This protein binds this small molecule.
Small molecule (SMILES): CC(=O)N[C@H]1[C@H](O[C@H]2[C@H](O)[C@@H](NC(C)=O)CO[C@@H]2CO)O[C@H](CO)[C@@H](O[C@@H]2O[C@H](CO)[C@@H](O)[C@H](O[C@H]3O[C@H](CO)[C@@H](O)[C@H](O)[C@@H]3O)[C@@H]2O)[C@@H]1O

Binding-site contacts:
Ligand atom C5 contacts residue ASN82 of chain 1.B at 3.6 Å.
Ligand atom C8 contacts residue PHE88 of chain 1.B at 3.5 Å (hydrophobic).
Ligand atom O7 contacts residue ASP87 of chain 1.B at 3.4 Å.
Ligand atom C7 contacts residue VAL24 of chain 1.B at 3.4 Å (hydrophobic).
Ligand atom C2 contacts residue ASN82 of chain 1.B at 2.6 Å.
Ligand atom O5 contacts residue THR78 of chain 1.B at 4.4 Å.
Ligand atom N2 contacts residue ASP87 of chain 1.B at 4.2 Å.
Ligand atom C8 contacts residue SER21 of chain 1.B at 3.8 Å.
Ligand atom O6 contacts residue THR78 of chain 1.B at 3.3 Å.
Ligand atom C2 contacts residue SER21 of chain 1.B at 4.0 Å.
Ligand atom C6 contacts residue ASN82 of chain 1.B at 4.4 Å.
Ligand atom N2 contacts residue ASN82 of chain 1.B at 2.9 Å (h-bond).
Ligand atom C5 contacts residue THR78 of chain 1.B at 4.2 Å.
Ligand atom O7 contacts residue ASN82 of chain 1.B at 4.1 Å.
Ligand atom O6 contacts residue ASN82 of chain 1.B at 3.9 Å.
Ligand atom C7 contacts residue ASP87 of chain 1.B at 3.8 Å.
Ligand atom O7 contacts residue VAL24 of chain 1.B at 3.3 Å.
Ligand atom N2 contacts residue VAL24 of chain 1.B at 3.8 Å.
Ligand atom C1 contacts residue ASN82 of chain 1.B at 1.4 Å.
Ligand atom C2 contacts residue ASP87 of chain 1.B at 3.8 Å.
Ligand atom C8 contacts residue ASN82 of chain 1.B at 4.1 Å.
Ligand atom C7 contacts residue SER21 of chain 1.B at 4.0 Å.
Ligand atom C1 contacts residue ASP87 of chain 1.B at 3.6 Å.
Ligand atom C4 contacts residue ASN82 of chain 1.B at 4.3 Å.
Ligand atom O5 contacts residue ASN82 of chain 1.B at 2.4 Å (h-bond).
Ligand atom O5 contacts residue ASP87 of chain 1.B at 3.7 Å.
Ligand atom C6 contacts residue THR78 of chain 1.B at 4.2 Å.
Ligand atom C1 contacts residue SER21 of chain 1.B at 4.0 Å.
Ligand atom C7 contacts residue ASN82 of chain 1.B at 3.5 Å.
Ligand atom C8 contacts residue ASP87 of chain 1.B at 3.6 Å.
Ligand atom C8 contacts residue VAL24 of chain 1.B at 3.7 Å (hydrophobic).
Ligand atom C3 contacts residue ASN82 of chain 1.B at 3.9 Å.
Ligand atom N2 contacts residue SER21 of chain 1.B at 3.2 Å (h-bond).
Ligand atom O4 contacts residue VAL24 of chain 1.B at 3.9 Å.

Sequence of chain 1.B:
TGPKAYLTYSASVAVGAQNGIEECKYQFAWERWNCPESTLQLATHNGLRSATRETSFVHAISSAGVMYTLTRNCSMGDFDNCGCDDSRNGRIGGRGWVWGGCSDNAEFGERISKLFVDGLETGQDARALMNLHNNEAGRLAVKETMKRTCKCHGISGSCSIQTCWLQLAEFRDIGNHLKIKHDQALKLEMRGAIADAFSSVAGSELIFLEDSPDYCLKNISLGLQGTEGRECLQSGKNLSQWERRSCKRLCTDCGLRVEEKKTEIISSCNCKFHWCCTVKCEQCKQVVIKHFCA